The protein below binds the small molecule below.
Small molecule (SMILES): Cc1nc(-c2ccc(C(=O)Nc3cc(S(N)(=O)=O)cc(C)c3C)cc2)cs1

Binding-site contacts:
Ligand atom C7 contacts residue ASN413 of chain 1.A at 3.5 Å.
Ligand atom C8 contacts residue VAL228 of chain 1.A at 3.6 Å (hydrophobic).
Ligand atom N24 contacts residue ASP231 of chain 1.A at 2.6 Å (salt-bridge).
Ligand atom C20 contacts residue SER192 of chain 1.A at 3.5 Å.
Ligand atom C22 contacts residue HIS196 of chain 1.A at 3.7 Å.
Ligand atom C12 contacts residue GLY363 of chain 1.A at 3.6 Å.
Ligand atom N14 contacts residue SER192 of chain 1.A at 2.8 Å (h-bond).
Ligand atom C5 contacts residue HIS189 of chain 1.A at 3.7 Å.
Ligand atom C15 contacts residue SER192 of chain 1.A at 3.4 Å.
Ligand atom C13 contacts residue SER192 of chain 1.A at 3.8 Å.
Ligand atom C7 contacts residue GLU362 of chain 1.A at 3.2 Å.
Ligand atom C19 contacts residue THR409 of chain 1.A at 3.8 Å.
Ligand atom C16 contacts residue HIS196 of chain 1.A at 3.7 Å.
Ligand atom C10 contacts residue GLN193 of chain 1.A at 3.7 Å.
Ligand atom C6 contacts residue GLU362 of chain 1.A at 3.6 Å.
Ligand atom C19 contacts residue SER192 of chain 1.A at 3.7 Å.
Ligand atom O27 contacts residue THR409 of chain 1.A at 3.6 Å.
Ligand atom C22 contacts residue HIS410 of chain 1.A at 3.8 Å.
Ligand atom C5 contacts residue GLU362 of chain 1.A at 3.6 Å.
Ligand atom C19 contacts residue HIS196 of chain 1.A at 3.3 Å.
Ligand atom C17 contacts residue THR409 of chain 1.A at 3.8 Å.
Ligand atom C1 contacts residue GLN193 of chain 1.A at 3.3 Å.
Ligand atom N2 contacts residue GLN193 of chain 1.A at 3.1 Å.
Ligand atom C4 contacts residue GLU362 of chain 1.A at 3.5 Å.
Ligand atom C12 contacts residue GLN366 of chain 1.A at 3.4 Å.
Ligand atom S3 contacts residue GLN366 of chain 1.A at 3.5 Å (h-bond).
Ligand atom C8 contacts residue SER192 of chain 1.A at 3.6 Å.
Ligand atom C21 contacts residue THR406 of chain 1.A at 3.7 Å.
Ligand atom O27 contacts residue ASN413 of chain 1.A at 2.8 Å (h-bond).
Ligand atom C11 contacts residue GLN193 of chain 1.A at 3.6 Å.
Ligand atom C22 contacts residue SER192 of chain 1.A at 3.5 Å.
Ligand atom C8 contacts residue GLN193 of chain 1.A at 3.8 Å.
Ligand atom C9 contacts residue GLU362 of chain 1.A at 3.4 Å.
Ligand atom C21 contacts residue HIS196 of chain 1.A at 3.5 Å.
Ligand atom C17 contacts residue HIS196 of chain 1.A at 3.2 Å.
Ligand atom S3 contacts residue HIS189 of chain 1.A at 3.6 Å (h-bond).
Ligand atom C13 contacts residue ASN413 of chain 1.A at 3.7 Å.
Ligand atom C4 contacts residue GLN193 of chain 1.A at 3.6 Å.
Ligand atom C12 contacts residue GLN193 of chain 1.A at 3.6 Å.
Ligand atom C11 contacts residue GLU362 of chain 1.A at 3.5 Å.

Sequence of chain 1.A:
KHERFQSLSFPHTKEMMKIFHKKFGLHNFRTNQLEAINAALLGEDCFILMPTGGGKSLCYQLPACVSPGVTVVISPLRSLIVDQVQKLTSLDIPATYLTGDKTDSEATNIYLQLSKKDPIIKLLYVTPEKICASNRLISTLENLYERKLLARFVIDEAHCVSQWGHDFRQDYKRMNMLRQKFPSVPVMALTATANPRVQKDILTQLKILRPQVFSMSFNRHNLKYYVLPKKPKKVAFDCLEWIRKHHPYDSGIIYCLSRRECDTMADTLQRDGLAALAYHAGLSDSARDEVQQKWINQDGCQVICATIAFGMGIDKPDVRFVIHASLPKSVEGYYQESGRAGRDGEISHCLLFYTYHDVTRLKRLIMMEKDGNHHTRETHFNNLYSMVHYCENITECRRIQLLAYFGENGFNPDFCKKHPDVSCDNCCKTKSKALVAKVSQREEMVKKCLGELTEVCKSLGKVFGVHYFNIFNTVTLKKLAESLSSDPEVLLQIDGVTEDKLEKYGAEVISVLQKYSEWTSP